Binding-site contacts:
Ligand atom C7 contacts residue NAG1 of chain 1.T at 4.2 Å.
Ligand atom C2 contacts residue ASN121 of chain 1.D at 2.5 Å.
Ligand atom N2 contacts residue NAG1 of chain 1.T at 4.4 Å.
Ligand atom C5 contacts residue ASN121 of chain 1.D at 3.7 Å.
Ligand atom C3 contacts residue ASN121 of chain 1.D at 3.8 Å.
Ligand atom C1 contacts residue ASN121 of chain 1.D at 1.4 Å.
Ligand atom C4 contacts residue ASN121 of chain 1.D at 4.3 Å.
Ligand atom C8 contacts residue ASN121 of chain 1.D at 4.0 Å.
Ligand atom C8 contacts residue NAG1 of chain 1.T at 4.4 Å.
Ligand atom N2 contacts residue ASN121 of chain 1.D at 2.9 Å (h-bond).
Ligand atom O7 contacts residue NAG1 of chain 1.T at 4.4 Å.
Ligand atom O7 contacts residue ASN121 of chain 1.D at 3.2 Å (h-bond).
Ligand atom O3 contacts residue NAG1 of chain 1.T at 3.6 Å.
Ligand atom O5 contacts residue ASN121 of chain 1.D at 2.4 Å (h-bond).
Ligand atom C8 contacts residue PHE120 of chain 1.D at 3.9 Å (hydrophobic).
Ligand atom C8 contacts residue ASN98 of chain 1.D at 4.0 Å.
Ligand atom C8 contacts residue SER119 of chain 1.D at 3.9 Å.
Ligand atom C7 contacts residue ASN121 of chain 1.D at 3.2 Å.

This small molecule binds to this protein.
Small molecule (SMILES): CC(=O)N[C@@H]1[C@@H](O)[C@H](O)[C@@H](CO)O[C@H]1O

Sequence of chain 1.D:
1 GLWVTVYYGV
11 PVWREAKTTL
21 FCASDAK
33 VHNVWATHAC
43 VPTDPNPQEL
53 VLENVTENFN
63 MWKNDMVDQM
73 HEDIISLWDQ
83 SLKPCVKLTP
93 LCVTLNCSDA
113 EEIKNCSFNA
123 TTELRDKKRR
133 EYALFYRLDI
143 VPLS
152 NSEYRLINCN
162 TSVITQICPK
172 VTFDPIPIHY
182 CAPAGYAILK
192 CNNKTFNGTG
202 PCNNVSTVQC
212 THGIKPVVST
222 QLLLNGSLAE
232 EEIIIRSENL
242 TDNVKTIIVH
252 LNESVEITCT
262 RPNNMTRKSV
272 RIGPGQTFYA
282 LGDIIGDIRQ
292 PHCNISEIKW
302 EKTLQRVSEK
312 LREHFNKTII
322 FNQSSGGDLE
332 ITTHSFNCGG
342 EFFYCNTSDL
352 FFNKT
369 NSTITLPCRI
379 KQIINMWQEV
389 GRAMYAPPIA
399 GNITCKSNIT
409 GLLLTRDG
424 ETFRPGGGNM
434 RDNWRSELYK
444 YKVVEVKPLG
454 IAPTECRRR